Sequence of chain 1.A:
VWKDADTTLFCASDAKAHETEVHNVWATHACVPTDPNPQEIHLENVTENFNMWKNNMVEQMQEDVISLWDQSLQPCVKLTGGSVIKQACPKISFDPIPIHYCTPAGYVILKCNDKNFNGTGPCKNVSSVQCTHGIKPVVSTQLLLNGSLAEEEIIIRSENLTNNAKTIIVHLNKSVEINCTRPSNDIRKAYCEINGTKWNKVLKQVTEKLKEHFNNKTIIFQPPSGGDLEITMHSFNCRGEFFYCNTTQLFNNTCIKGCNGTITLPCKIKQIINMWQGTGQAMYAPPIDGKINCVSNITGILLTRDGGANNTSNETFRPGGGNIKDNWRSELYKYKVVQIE

Binding-site contacts:
Ligand atom C5 contacts residue GLN214 of chain 1.A at 3.8 Å.
Ligand atom C2 contacts residue GLN214 of chain 1.A at 4.5 Å.
Ligand atom C8 contacts residue ASN175 of chain 1.A at 3.5 Å.
Ligand atom O6 contacts residue ILE156 of chain 1.A at 3.2 Å (h-bond).
Ligand atom C4 contacts residue ASN175 of chain 1.A at 4.2 Å.
Ligand atom C7 contacts residue LYS176 of chain 1.A at 4.3 Å.
Ligand atom C1 contacts residue GLN214 of chain 1.A at 4.2 Å.
Ligand atom N2 contacts residue GLU154 of chain 1.A at 4.0 Å.
Ligand atom C5 contacts residue GLU155 of chain 1.A at 4.3 Å.
Ligand atom C2 contacts residue GLU155 of chain 1.A at 4.5 Å.
Ligand atom O7 contacts residue ASN175 of chain 1.A at 4.2 Å.
Ligand atom O6 contacts residue GLU155 of chain 1.A at 3.6 Å.
Ligand atom C2 contacts residue ASN175 of chain 1.A at 2.4 Å.
Ligand atom O6 contacts residue LYS218 of chain 1.A at 3.8 Å.
Ligand atom O5 contacts residue GLU155 of chain 1.A at 3.6 Å.
Ligand atom C6 contacts residue ILE156 of chain 1.A at 4.3 Å (hydrophobic).
Ligand atom C6 contacts residue GLN214 of chain 1.A at 4.1 Å.
Ligand atom O7 contacts residue LYS176 of chain 1.A at 4.5 Å.
Ligand atom C7 contacts residue ASN175 of chain 1.A at 3.4 Å.
Ligand atom C1 contacts residue GLU154 of chain 1.A at 3.9 Å.
Ligand atom O4 contacts residue GLN214 of chain 1.A at 3.4 Å.
Ligand atom C5 contacts residue ILE156 of chain 1.A at 4.3 Å (hydrophobic).
Ligand atom C1 contacts residue GLU155 of chain 1.A at 4.1 Å.
Ligand atom C2 contacts residue GLU154 of chain 1.A at 4.1 Å.
Ligand atom N2 contacts residue ASN175 of chain 1.A at 2.8 Å (h-bond).
Ligand atom C1 contacts residue ILE156 of chain 1.A at 4.1 Å (hydrophobic).
Ligand atom O5 contacts residue GLU154 of chain 1.A at 4.4 Å.
Ligand atom C6 contacts residue GLU155 of chain 1.A at 4.2 Å.
Ligand atom O5 contacts residue GLN214 of chain 1.A at 4.5 Å.
Ligand atom C4 contacts residue GLU155 of chain 1.A at 3.8 Å.
Ligand atom O5 contacts residue ILE156 of chain 1.A at 3.3 Å (h-bond).
Ligand atom C3 contacts residue GLN214 of chain 1.A at 3.7 Å.
Ligand atom C8 contacts residue GLN214 of chain 1.A at 3.6 Å.
Ligand atom C8 contacts residue LYS176 of chain 1.A at 3.4 Å.
Ligand atom O5 contacts residue ASN175 of chain 1.A at 2.4 Å (h-bond).
Ligand atom C4 contacts residue GLN214 of chain 1.A at 4.0 Å.
Ligand atom C5 contacts residue ASN175 of chain 1.A at 3.7 Å.
Ligand atom C3 contacts residue ASN175 of chain 1.A at 3.7 Å.
Ligand atom C1 contacts residue ASN175 of chain 1.A at 1.4 Å.

This protein binds this small molecule.
Small molecule (SMILES): CC(=O)N[C@@H]1[C@@H](O)[C@H](O)[C@@H](CO)O[C@H]1O